Binding-site contacts:
Ligand atom CM1 contacts residue SER107 of chain 7.A at 3.9 Å.
Ligand atom C31 contacts residue PRO174 of chain 7.A at 3.4 Å (hydrophobic).
Ligand atom C6B contacts residue LEU106 of chain 7.A at 3.9 Å (hydrophobic).
Ligand atom O1B contacts residue TYR128 of chain 7.A at 3.9 Å.
Ligand atom C3C contacts residue VAL188 of chain 7.A at 3.3 Å (hydrophobic).
Ligand atom N2 contacts residue PHE186 of chain 7.A at 3.7 Å.
Ligand atom O1B contacts residue MET221 of chain 7.A at 3.4 Å.
Ligand atom O1 contacts residue ALA24 of chain 7.C at 3.6 Å.
Ligand atom C31 contacts residue SER175 of chain 7.A at 3.6 Å.
Ligand atom C7C contacts residue TYR197 of chain 7.A at 3.8 Å (hydrophobic).
Ligand atom O1 contacts residue TYR152 of chain 7.A at 3.9 Å.
Ligand atom O1 contacts residue VAL188 of chain 7.A at 3.8 Å.
Ligand atom C6C contacts residue MET221 of chain 7.A at 3.7 Å (hydrophobic).
Ligand atom C31 contacts residue VAL176 of chain 7.A at 3.3 Å (hydrophobic).
Ligand atom C4C contacts residue TYR152 of chain 7.A at 3.8 Å (hydrophobic).
Ligand atom C3C contacts residue TYR128 of chain 7.A at 3.9 Å (hydrophobic).
Ligand atom N3A contacts residue ASN219 of chain 7.A at 3.0 Å (h-bond).
Ligand atom C7C contacts residue TYR128 of chain 7.A at 3.6 Å (hydrophobic).
Ligand atom C2B contacts residue MET221 of chain 7.A at 3.5 Å (hydrophobic).
Ligand atom C31 contacts residue ALA150 of chain 7.A at 3.5 Å (hydrophobic).
Ligand atom C6C contacts residue VAL191 of chain 7.A at 3.2 Å (hydrophobic).
Ligand atom C4A contacts residue ASN219 of chain 7.A at 3.5 Å.
Ligand atom C5 contacts residue PHE186 of chain 7.A at 3.5 Å (hydrophobic).
Ligand atom C2C contacts residue VAL188 of chain 7.A at 3.2 Å (hydrophobic).
Ligand atom N2 contacts residue ALA24 of chain 7.C at 3.4 Å.
Ligand atom C5C contacts residue ILE104 of chain 7.A at 3.8 Å (hydrophobic).
Ligand atom C5B contacts residue TYR197 of chain 7.A at 3.7 Å (hydrophobic).
Ligand atom C3B contacts residue MET221 of chain 7.A at 3.8 Å (hydrophobic).
Ligand atom C4B contacts residue LEU106 of chain 7.A at 3.7 Å (hydrophobic).
Ligand atom C6B contacts residue TYR197 of chain 7.A at 3.6 Å (hydrophobic).
Ligand atom C3 contacts residue PRO174 of chain 7.A at 3.8 Å (hydrophobic).
Ligand atom C5C contacts residue TYR128 of chain 7.A at 3.5 Å (hydrophobic).
Ligand atom C4 contacts residue MET224 of chain 7.A at 3.8 Å (hydrophobic).
Ligand atom O1 contacts residue PHE186 of chain 7.A at 3.5 Å.
Ligand atom C1B contacts residue MET221 of chain 7.A at 3.8 Å (hydrophobic).
Ligand atom C4 contacts residue PHE186 of chain 7.A at 3.6 Å (hydrophobic).
Ligand atom C5 contacts residue TYR152 of chain 7.A at 3.8 Å (hydrophobic).
Ligand atom C5B contacts residue LEU106 of chain 7.A at 3.5 Å (hydrophobic).
Ligand atom C3 contacts residue PHE186 of chain 7.A at 3.8 Å (hydrophobic).
Ligand atom C4 contacts residue TYR152 of chain 7.A at 3.9 Å (hydrophobic).

Sequence of chain 7.C:
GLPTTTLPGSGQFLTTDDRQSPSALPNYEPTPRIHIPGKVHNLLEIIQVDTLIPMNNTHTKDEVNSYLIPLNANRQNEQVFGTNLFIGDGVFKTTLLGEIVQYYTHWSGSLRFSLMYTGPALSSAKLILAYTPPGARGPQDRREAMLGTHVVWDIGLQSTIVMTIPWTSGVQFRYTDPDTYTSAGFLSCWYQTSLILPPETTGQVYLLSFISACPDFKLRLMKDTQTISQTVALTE

Sequence of chain 7.A:
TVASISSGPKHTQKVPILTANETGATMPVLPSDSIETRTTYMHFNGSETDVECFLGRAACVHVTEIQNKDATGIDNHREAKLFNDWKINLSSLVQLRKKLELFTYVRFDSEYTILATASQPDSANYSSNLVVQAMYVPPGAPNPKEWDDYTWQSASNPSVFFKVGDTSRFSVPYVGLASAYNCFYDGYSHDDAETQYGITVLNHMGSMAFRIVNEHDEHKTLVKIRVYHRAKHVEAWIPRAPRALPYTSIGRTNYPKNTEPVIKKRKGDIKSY

The small molecule below binds the protein below.
Small molecule (SMILES): Cc1cc(CCCCCCCOc2ccc(C3=N[C@@H](C)CO3)cc2)on1